Sequence of chain 1.C:
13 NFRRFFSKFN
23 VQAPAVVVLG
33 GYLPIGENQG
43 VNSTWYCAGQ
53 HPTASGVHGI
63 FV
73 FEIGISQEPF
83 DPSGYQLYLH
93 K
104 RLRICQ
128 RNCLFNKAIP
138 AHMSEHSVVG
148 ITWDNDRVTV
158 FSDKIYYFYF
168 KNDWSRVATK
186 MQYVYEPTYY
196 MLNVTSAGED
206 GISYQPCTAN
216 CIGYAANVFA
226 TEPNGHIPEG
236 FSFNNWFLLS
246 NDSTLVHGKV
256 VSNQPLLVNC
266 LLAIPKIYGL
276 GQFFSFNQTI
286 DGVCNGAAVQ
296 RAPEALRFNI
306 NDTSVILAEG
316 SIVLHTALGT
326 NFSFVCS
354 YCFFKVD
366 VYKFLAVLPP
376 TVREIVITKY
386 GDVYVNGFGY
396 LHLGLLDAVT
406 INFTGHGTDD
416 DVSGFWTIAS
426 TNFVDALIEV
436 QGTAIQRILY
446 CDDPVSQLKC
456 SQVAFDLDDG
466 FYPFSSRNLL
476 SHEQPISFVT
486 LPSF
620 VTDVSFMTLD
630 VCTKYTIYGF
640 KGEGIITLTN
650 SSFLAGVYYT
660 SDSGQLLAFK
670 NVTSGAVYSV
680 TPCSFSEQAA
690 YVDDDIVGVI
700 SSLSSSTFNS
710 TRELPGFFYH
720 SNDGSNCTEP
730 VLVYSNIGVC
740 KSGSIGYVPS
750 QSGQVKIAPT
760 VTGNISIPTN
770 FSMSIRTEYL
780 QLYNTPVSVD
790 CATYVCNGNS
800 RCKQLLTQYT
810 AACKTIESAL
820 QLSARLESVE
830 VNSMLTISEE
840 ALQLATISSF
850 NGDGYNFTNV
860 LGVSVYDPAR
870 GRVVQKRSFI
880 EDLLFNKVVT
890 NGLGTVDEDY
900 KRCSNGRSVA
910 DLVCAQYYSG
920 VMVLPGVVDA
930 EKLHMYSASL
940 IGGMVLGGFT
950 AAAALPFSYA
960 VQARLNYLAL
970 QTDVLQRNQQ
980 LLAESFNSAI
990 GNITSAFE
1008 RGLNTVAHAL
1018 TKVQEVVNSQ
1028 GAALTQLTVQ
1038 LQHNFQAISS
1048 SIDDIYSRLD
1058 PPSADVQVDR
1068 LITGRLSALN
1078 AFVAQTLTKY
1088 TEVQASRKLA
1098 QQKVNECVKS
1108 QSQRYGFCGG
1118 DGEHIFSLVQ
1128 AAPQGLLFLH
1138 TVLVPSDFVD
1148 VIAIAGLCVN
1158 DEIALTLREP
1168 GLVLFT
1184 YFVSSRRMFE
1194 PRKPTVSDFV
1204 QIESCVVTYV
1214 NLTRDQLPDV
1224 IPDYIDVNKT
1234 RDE

Binding-site contacts:
Ligand atom C5 contacts residue ASN246 of chain 1.C at 3.6 Å.
Ligand atom C2 contacts residue ASN246 of chain 1.C at 2.4 Å.
Ligand atom C5 contacts residue TYR385 of chain 1.C at 4.2 Å (hydrophobic).
Ligand atom C2 contacts residue TYR385 of chain 1.C at 4.0 Å (hydrophobic).
Ligand atom C2 contacts residue TYR385 of chain 1.C at 4.1 Å (hydrophobic).
Ligand atom C2 contacts residue TYR389 of chain 1.C at 3.5 Å (hydrophobic).
Ligand atom C1 contacts residue TYR385 of chain 1.C at 3.5 Å (hydrophobic).
Ligand atom C8 contacts residue SER245 of chain 1.C at 3.9 Å.
Ligand atom N2 contacts residue TYR389 of chain 1.C at 3.0 Å (h-bond).
Ligand atom O5 contacts residue ASN246 of chain 1.C at 2.3 Å (h-bond).
Ligand atom C6 contacts residue ASN258 of chain 1.C at 4.0 Å.
Ligand atom C3 contacts residue ASN246 of chain 1.C at 3.8 Å.
Ligand atom C3 contacts residue TYR385 of chain 1.C at 3.6 Å (hydrophobic).
Ligand atom N2 contacts residue ASN246 of chain 1.C at 2.9 Å (h-bond).
Ligand atom C5 contacts residue TYR385 of chain 1.C at 3.2 Å (hydrophobic).
Ligand atom C1 contacts residue HIS397 of chain 1.C at 3.4 Å.
Ligand atom C7 contacts residue ASN246 of chain 1.C at 4.0 Å.
Ligand atom C3 contacts residue ASP387 of chain 1.C at 4.0 Å.
Ligand atom O5 contacts residue TYR385 of chain 1.C at 4.0 Å.
Ligand atom C1 contacts residue ASN246 of chain 1.C at 1.4 Å.
Ligand atom O6 contacts residue ASN258 of chain 1.C at 3.5 Å (h-bond).
Ligand atom O4 contacts residue TYR385 of chain 1.C at 4.1 Å.
Ligand atom C6 contacts residue HIS397 of chain 1.C at 4.0 Å.
Ligand atom C4 contacts residue TYR385 of chain 1.C at 3.8 Å (hydrophobic).
Ligand atom O7 contacts residue TYR385 of chain 1.C at 3.6 Å.
Ligand atom C8 contacts residue GLN259 of chain 1.C at 4.1 Å.
Ligand atom O5 contacts residue HIS397 of chain 1.C at 3.3 Å.
Ligand atom O4 contacts residue TYR385 of chain 1.C at 3.9 Å.
Ligand atom O6 contacts residue ASN258 of chain 1.C at 3.9 Å.
Ligand atom C8 contacts residue LEU244 of chain 1.C at 3.2 Å (hydrophobic).
Ligand atom C5 contacts residue HIS397 of chain 1.C at 3.7 Å.
Ligand atom O6 contacts residue PHE428 of chain 1.C at 3.7 Å.
Ligand atom C1 contacts residue TYR389 of chain 1.C at 3.4 Å (hydrophobic).
Ligand atom C4 contacts residue ASN246 of chain 1.C at 4.2 Å.
Ligand atom C3 contacts residue TYR385 of chain 1.C at 4.2 Å (hydrophobic).
Ligand atom C4 contacts residue TYR385 of chain 1.C at 3.5 Å (hydrophobic).
Ligand atom C7 contacts residue TYR389 of chain 1.C at 4.0 Å (hydrophobic).
Ligand atom C6 contacts residue TYR385 of chain 1.C at 4.1 Å (hydrophobic).
Ligand atom C3 contacts residue TYR389 of chain 1.C at 3.7 Å (hydrophobic).
Ligand atom O5 contacts residue TYR385 of chain 1.C at 3.9 Å.

This small molecule binds to this protein.
Small molecule (SMILES): CC(=O)N[C@H]1[C@H](O[C@H]2[C@H](O)[C@@H](NC(C)=O)CO[C@@H]2CO)O[C@H](CO)[C@@H](O[C@@H]2O[C@H](CO[C@H]3O[C@H](CO)[C@@H](O)[C@H](O[C@H]4O[C@H](CO)[C@@H](O)[C@H](O)[C@@H]4O)[C@@H]3O)[C@@H](O)[C@H](O[C@H]3O[C@H](CO)[C@@H](O)[C@H](O)[C@@H]3O[C@H]3O[C@H](CO)[C@@H](O)[C@H](O)[C@@H]3O)[C@@H]2O)[C@@H]1O